A protein and the small-molecule ligand that binds it are described below.
Small molecule (SMILES): CC(=O)N[C@@H]1[C@@H](O)[C@H](O)[C@@H](CO)O[C@H]1O

Sequence of chain 8.F:
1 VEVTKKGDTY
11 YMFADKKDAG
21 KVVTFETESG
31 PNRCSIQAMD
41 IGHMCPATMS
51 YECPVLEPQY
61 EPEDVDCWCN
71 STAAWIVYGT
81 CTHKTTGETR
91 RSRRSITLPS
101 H

Binding-site contacts:
Ligand atom C1 contacts residue ARG33 of chain 8.F at 4.2 Å.
Ligand atom O3 contacts residue PRO31 of chain 8.F at 4.0 Å.
Ligand atom O7 contacts residue ASN70 of chain 8.F at 3.3 Å (h-bond).
Ligand atom N2 contacts residue ASN32 of chain 8.F at 4.2 Å.
Ligand atom N2 contacts residue ASN70 of chain 8.F at 2.9 Å (h-bond).
Ligand atom O6 contacts residue ARG33 of chain 8.F at 3.6 Å.
Ligand atom N2 contacts residue PRO31 of chain 8.F at 2.8 Å (h-bond).
Ligand atom C1 contacts residue ASN70 of chain 8.F at 1.4 Å.
Ligand atom C2 contacts residue PRO31 of chain 8.F at 3.9 Å (hydrophobic).
Ligand atom C3 contacts residue ASN70 of chain 8.F at 3.8 Å.
Ligand atom O7 contacts residue SER71 of chain 8.F at 4.2 Å.
Ligand atom C6 contacts residue ARG33 of chain 8.F at 4.1 Å.
Ligand atom C7 contacts residue PRO31 of chain 8.F at 3.4 Å (hydrophobic).
Ligand atom O7 contacts residue PRO31 of chain 8.F at 3.2 Å (h-bond).
Ligand atom C7 contacts residue ASN70 of chain 8.F at 3.1 Å.
Ligand atom O5 contacts residue ASN70 of chain 8.F at 2.4 Å (h-bond).
Ligand atom C5 contacts residue ASN70 of chain 8.F at 3.7 Å.
Ligand atom C2 contacts residue ASN70 of chain 8.F at 2.5 Å.
Ligand atom C4 contacts residue ASN70 of chain 8.F at 4.2 Å.
Ligand atom C8 contacts residue ASN70 of chain 8.F at 3.6 Å.
Ligand atom C5 contacts residue ARG33 of chain 8.F at 4.1 Å.
Ligand atom C3 contacts residue PRO31 of chain 8.F at 4.0 Å (hydrophobic).